The small molecule below binds the protein below.
Small molecule (SMILES): CC(=O)N[C@@H]1[C@@H](O)[C@H](O[C@@H]2O[C@H](CO)[C@H](O)[C@H](O[C@]3(C(=O)O)C[C@H](O)[C@@H](NC(C)=O)[C@H]([C@H](O)[C@H](O)CO)O3)[C@H]2O)[C@@H](CO)O[C@H]1O

Binding-site contacts:
Ligand atom O8 contacts residue TRP146 of chain 1.A at 3.6 Å.
Ligand atom C9 contacts residue TRP146 of chain 1.A at 3.8 Å (hydrophobic).
Ligand atom C5 contacts residue THR128 of chain 1.A at 3.8 Å.
Ligand atom C1 contacts residue LYS130 of chain 1.A at 3.8 Å.
Ligand atom O1 contacts residue GLN217 of chain 1.A at 4.0 Å.
Ligand atom O9 contacts residue SER223 of chain 1.A at 2.7 Å (h-bond).
Ligand atom C7 contacts residue TRP146 of chain 1.A at 3.8 Å (hydrophobic).
Ligand atom C11 contacts residue THR128 of chain 1.A at 3.8 Å.
Ligand atom O1A contacts residue LYS130 of chain 1.A at 2.9 Å (salt-bridge).
Ligand atom C9 contacts residue GLU185 of chain 1.A at 3.3 Å.
Ligand atom C10 contacts residue THR128 of chain 1.A at 3.9 Å.
Ligand atom O1B contacts residue THR129 of chain 1.A at 2.7 Å (h-bond).
Ligand atom C4 contacts residue THR128 of chain 1.A at 3.4 Å.
Ligand atom C5 contacts residue GLY220 of chain 1.A at 3.9 Å.
Ligand atom O4 contacts residue THR128 of chain 1.A at 3.8 Å.
Ligand atom O8 contacts residue LEU221 of chain 1.A at 4.0 Å.
Ligand atom O1A contacts residue THR129 of chain 1.A at 3.5 Å.
Ligand atom O8 contacts residue TYR90 of chain 1.A at 2.7 Å (h-bond).
Ligand atom O6 contacts residue SER181 of chain 1.A at 4.0 Å.
Ligand atom C9 contacts residue HIS178 of chain 1.A at 3.6 Å.
Ligand atom C8 contacts residue TYR90 of chain 1.A at 3.6 Å (hydrophobic).
Ligand atom C11 contacts residue GLY127 of chain 1.A at 3.6 Å.
Ligand atom O9 contacts residue HIS178 of chain 1.A at 3.4 Å (h-bond).
Ligand atom O7 contacts residue LEU189 of chain 1.A at 4.1 Å.
Ligand atom C11 contacts residue TRP146 of chain 1.A at 3.7 Å (hydrophobic).
Ligand atom C9 contacts residue SER223 of chain 1.A at 4.0 Å.
Ligand atom O6 contacts residue SER222 of chain 1.A at 3.6 Å.
Ligand atom C6 contacts residue SER181 of chain 1.A at 3.9 Å.
Ligand atom C6 contacts residue GLU185 of chain 1.A at 3.9 Å.
Ligand atom O1B contacts residue LYS130 of chain 1.A at 3.8 Å.
Ligand atom O9 contacts residue GLU185 of chain 1.A at 2.7 Å (salt-bridge).
Ligand atom O10 contacts residue LEU189 of chain 1.A at 3.2 Å.
Ligand atom C9 contacts residue TYR90 of chain 1.A at 3.4 Å (hydrophobic).
Ligand atom O1B contacts residue LEU221 of chain 1.A at 4.0 Å.
Ligand atom C8 contacts residue TRP146 of chain 1.A at 4.0 Å (hydrophobic).
Ligand atom C6 contacts residue GLY220 of chain 1.A at 3.8 Å.
Ligand atom O9 contacts residue TYR90 of chain 1.A at 3.0 Å (h-bond).
Ligand atom N5 contacts residue THR128 of chain 1.A at 3.0 Å (h-bond).
Ligand atom C5 contacts residue LEU221 of chain 1.A at 4.0 Å (hydrophobic).
Ligand atom C1 contacts residue THR129 of chain 1.A at 3.5 Å.

Sequence of chain 1.A:
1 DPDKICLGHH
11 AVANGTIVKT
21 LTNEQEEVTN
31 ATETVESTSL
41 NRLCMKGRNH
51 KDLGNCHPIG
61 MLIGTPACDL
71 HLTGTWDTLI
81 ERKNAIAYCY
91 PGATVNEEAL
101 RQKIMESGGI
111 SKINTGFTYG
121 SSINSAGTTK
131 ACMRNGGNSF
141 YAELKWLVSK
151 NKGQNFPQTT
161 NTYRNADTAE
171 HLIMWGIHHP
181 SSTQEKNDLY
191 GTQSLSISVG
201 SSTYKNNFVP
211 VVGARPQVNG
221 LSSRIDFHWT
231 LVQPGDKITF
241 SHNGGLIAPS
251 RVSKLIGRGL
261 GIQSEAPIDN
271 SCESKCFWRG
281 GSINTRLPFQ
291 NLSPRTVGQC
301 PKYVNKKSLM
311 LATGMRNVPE